Sequence of chain 1.A:
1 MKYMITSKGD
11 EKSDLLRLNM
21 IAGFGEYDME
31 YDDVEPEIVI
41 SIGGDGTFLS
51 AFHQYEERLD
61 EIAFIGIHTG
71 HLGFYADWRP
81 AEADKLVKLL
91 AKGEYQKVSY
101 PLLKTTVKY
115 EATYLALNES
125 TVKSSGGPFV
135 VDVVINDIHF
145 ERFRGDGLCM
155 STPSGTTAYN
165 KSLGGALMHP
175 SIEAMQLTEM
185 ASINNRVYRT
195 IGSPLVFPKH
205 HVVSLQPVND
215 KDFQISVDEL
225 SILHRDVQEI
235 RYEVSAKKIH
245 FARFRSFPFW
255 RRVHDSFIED

Sequence of chain 4.A:
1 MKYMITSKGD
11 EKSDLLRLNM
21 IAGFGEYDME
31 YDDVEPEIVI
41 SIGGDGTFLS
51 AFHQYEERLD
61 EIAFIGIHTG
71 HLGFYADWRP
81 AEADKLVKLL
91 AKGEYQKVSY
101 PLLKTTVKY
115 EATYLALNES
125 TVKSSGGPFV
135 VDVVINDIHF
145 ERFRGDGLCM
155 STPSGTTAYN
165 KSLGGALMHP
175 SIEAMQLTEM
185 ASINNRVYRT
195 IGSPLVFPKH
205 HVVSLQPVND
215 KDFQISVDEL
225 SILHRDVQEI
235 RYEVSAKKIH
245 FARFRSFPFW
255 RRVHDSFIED

This small molecule binds to this protein.
Small molecule (SMILES): Nc1ncnc2c1ncn2[C@@H]1O[C@H](CSSC[C@H]2O[C@@H](n3cnc4c(N)ncnc43)[C@H](O)[C@@H]2O)[C@@H](O)[C@H]1O

Binding-site contacts:
Ligand atom N62 contacts residue ASP150 of chain 4.A at 3.0 Å (salt-bridge).
Ligand atom C22 contacts residue SER166 of chain 1.A at 3.0 Å.
Ligand atom O3' contacts residue ASP222 of chain 1.A at 3.8 Å.
Ligand atom N11 contacts residue PHE74 of chain 1.A at 3.4 Å.
Ligand atom O3' contacts residue ASN122 of chain 1.A at 3.0 Å (h-bond).
Ligand atom C52 contacts residue TYR163 of chain 1.A at 3.8 Å (hydrophobic).
Ligand atom C21 contacts residue PHE74 of chain 1.A at 3.3 Å (hydrophobic).
Ligand atom N62 contacts residue GLY149 of chain 4.A at 3.8 Å.
Ligand atom O2' contacts residue ASN122 of chain 1.A at 3.6 Å.
Ligand atom N62 contacts residue ALA185 of chain 4.A at 3.0 Å (h-bond).
Ligand atom N32 contacts residue TYR163 of chain 1.A at 3.4 Å (h-bond).
Ligand atom C61 contacts residue ALA162 of chain 1.A at 3.7 Å (hydrophobic).
Ligand atom C51 contacts residue ALA162 of chain 1.A at 3.7 Å (hydrophobic).
Ligand atom O2R contacts residue ASP45 of chain 1.A at 3.3 Å (salt-bridge).
Ligand atom N11 contacts residue ALA162 of chain 1.A at 3.7 Å.
Ligand atom O2' contacts residue ALA162 of chain 1.A at 3.0 Å.
Ligand atom C3' contacts residue GLU123 of chain 1.A at 3.1 Å.
Ligand atom N62 contacts residue TYR163 of chain 1.A at 3.7 Å.
Ligand atom C2' contacts residue GLU123 of chain 1.A at 3.3 Å.
Ligand atom N71 contacts residue ASN122 of chain 1.A at 3.0 Å (h-bond).
Ligand atom N61 contacts residue TYR75 of chain 1.A at 3.5 Å.
Ligand atom C81 contacts residue ASP45 of chain 1.A at 3.5 Å.
Ligand atom N12 contacts residue ALA185 of chain 4.A at 3.8 Å.
Ligand atom N61 contacts residue ASN122 of chain 1.A at 3.2 Å (h-bond).
Ligand atom N32 contacts residue ALA162 of chain 1.A at 3.8 Å.
Ligand atom C21 contacts residue THR161 of chain 1.A at 3.3 Å.
Ligand atom C61 contacts residue THR161 of chain 1.A at 3.5 Å.
Ligand atom N12 contacts residue SER166 of chain 1.A at 2.8 Å (h-bond).
Ligand atom N61 contacts residue THR161 of chain 1.A at 3.5 Å (h-bond).
Ligand atom C22 contacts residue ILE187 of chain 4.A at 3.5 Å (hydrophobic).
Ligand atom N11 contacts residue THR161 of chain 1.A at 2.6 Å (h-bond).
Ligand atom C81 contacts residue ASN122 of chain 1.A at 3.6 Å.
Ligand atom C62 contacts residue TYR163 of chain 1.A at 3.7 Å (hydrophobic).
Ligand atom C22 contacts residue TYR163 of chain 1.A at 3.6 Å (hydrophobic).
Ligand atom O2' contacts residue TYR163 of chain 1.A at 3.3 Å (h-bond).
Ligand atom N61 contacts residue SER158 of chain 1.A at 3.2 Å (h-bond).
Ligand atom C51 contacts residue ASN122 of chain 1.A at 3.8 Å.
Ligand atom O2' contacts residue GLU123 of chain 1.A at 2.6 Å (salt-bridge).
Ligand atom N12 contacts residue ILE187 of chain 4.A at 3.3 Å.
Ligand atom O3' contacts residue GLU123 of chain 1.A at 2.6 Å (salt-bridge).